A small-molecule ligand and the protein it binds are described below.
Small molecule (SMILES): CC(=O)N[C@@H]1[C@@H](O)[C@H](O)[C@@H](CO)O[C@H]1O

Sequence of chain 1.C:
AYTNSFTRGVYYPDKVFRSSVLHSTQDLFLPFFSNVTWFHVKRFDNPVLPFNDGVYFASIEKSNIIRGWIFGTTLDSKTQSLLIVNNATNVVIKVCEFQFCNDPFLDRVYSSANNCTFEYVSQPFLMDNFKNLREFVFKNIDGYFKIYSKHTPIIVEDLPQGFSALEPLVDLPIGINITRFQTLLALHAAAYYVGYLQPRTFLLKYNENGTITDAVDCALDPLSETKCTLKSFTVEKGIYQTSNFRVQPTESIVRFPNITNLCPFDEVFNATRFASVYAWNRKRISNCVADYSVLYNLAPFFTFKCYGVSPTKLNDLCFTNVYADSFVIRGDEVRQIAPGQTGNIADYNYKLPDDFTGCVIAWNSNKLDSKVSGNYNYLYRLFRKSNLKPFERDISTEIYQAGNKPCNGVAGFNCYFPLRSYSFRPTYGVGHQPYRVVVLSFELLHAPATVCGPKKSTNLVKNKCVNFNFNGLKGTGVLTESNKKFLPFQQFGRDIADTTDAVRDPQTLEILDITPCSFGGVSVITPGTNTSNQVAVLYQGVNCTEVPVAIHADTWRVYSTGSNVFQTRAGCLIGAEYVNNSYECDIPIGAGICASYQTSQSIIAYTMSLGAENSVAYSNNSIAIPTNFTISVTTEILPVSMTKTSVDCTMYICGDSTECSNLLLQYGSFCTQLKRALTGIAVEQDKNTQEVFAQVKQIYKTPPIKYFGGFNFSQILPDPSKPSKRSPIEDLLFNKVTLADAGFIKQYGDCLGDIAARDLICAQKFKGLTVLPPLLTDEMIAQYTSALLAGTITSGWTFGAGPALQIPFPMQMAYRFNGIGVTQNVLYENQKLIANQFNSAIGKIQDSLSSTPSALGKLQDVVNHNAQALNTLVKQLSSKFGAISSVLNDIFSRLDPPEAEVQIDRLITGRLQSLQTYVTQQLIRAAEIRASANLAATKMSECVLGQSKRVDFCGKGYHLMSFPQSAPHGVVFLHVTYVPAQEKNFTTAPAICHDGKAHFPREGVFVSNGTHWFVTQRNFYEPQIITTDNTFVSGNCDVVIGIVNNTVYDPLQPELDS

Binding-site contacts:
Ligand atom O7 contacts residue ASN613 of chain 1.C at 3.7 Å.
Ligand atom C3 contacts residue ASN613 of chain 1.C at 3.8 Å.
Ligand atom O5 contacts residue GLN833 of chain 1.B at 3.1 Å (h-bond).
Ligand atom O5 contacts residue ASN613 of chain 1.C at 2.4 Å (h-bond).
Ligand atom C1 contacts residue GLN833 of chain 1.B at 3.6 Å.
Ligand atom C7 contacts residue ASN613 of chain 1.C at 3.5 Å.
Ligand atom C2 contacts residue ASN613 of chain 1.C at 2.5 Å.
Ligand atom C6 contacts residue GLN833 of chain 1.B at 3.4 Å.
Ligand atom C4 contacts residue ASN613 of chain 1.C at 4.3 Å.
Ligand atom C5 contacts residue GLN833 of chain 1.B at 3.2 Å.
Ligand atom N2 contacts residue ASN613 of chain 1.C at 2.9 Å (h-bond).
Ligand atom C1 contacts residue ASN613 of chain 1.C at 1.4 Å.
Ligand atom O7 contacts residue GLN833 of chain 1.B at 3.7 Å.
Ligand atom C5 contacts residue ASN613 of chain 1.C at 3.7 Å.
Ligand atom O6 contacts residue GLN833 of chain 1.B at 2.7 Å (h-bond).
Ligand atom C8 contacts residue THR615 of chain 1.C at 4.4 Å.

Sequence of chain 1.B:
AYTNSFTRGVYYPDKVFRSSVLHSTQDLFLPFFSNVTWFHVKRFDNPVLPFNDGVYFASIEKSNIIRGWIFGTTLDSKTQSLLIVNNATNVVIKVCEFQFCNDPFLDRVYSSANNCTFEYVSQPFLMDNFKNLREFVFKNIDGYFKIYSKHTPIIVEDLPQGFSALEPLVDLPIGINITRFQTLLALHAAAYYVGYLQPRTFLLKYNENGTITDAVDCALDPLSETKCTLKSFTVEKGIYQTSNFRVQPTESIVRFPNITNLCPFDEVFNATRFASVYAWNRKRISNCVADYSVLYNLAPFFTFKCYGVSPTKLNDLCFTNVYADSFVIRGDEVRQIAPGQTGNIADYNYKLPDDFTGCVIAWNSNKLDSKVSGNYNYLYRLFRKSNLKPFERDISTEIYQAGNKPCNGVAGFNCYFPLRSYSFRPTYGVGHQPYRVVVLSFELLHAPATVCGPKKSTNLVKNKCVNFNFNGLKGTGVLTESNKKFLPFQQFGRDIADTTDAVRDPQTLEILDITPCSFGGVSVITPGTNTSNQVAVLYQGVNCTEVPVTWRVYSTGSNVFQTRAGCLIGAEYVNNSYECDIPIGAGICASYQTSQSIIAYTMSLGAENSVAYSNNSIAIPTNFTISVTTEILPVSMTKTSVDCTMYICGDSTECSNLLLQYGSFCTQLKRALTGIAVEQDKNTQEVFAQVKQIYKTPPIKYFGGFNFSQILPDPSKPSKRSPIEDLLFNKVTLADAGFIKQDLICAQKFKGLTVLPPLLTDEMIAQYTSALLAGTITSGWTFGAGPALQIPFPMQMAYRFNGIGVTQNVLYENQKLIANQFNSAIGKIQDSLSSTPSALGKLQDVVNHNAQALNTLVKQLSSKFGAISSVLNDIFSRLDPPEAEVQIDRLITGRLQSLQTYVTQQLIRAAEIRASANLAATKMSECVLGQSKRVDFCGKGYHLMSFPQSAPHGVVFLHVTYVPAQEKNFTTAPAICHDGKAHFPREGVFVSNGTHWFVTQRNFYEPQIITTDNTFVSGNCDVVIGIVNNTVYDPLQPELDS